Binding-site contacts:
Ligand atom O7 contacts residue ASN88 of chain 1.A at 2.9 Å (h-bond).
Ligand atom C4 contacts residue ASN88 of chain 1.A at 4.3 Å.
Ligand atom C5 contacts residue GLN86 of chain 1.A at 4.2 Å.
Ligand atom C2 contacts residue ASN88 of chain 1.A at 2.6 Å.
Ligand atom O5 contacts residue ASN88 of chain 1.A at 2.4 Å (h-bond).
Ligand atom C3 contacts residue ASN88 of chain 1.A at 3.9 Å.
Ligand atom C5 contacts residue ASN88 of chain 1.A at 3.6 Å.
Ligand atom N2 contacts residue ASN88 of chain 1.A at 3.1 Å (h-bond).
Ligand atom C1 contacts residue ASN88 of chain 1.A at 1.5 Å.
Ligand atom C6 contacts residue GLN86 of chain 1.A at 4.0 Å.
Ligand atom O5 contacts residue GLN86 of chain 1.A at 4.5 Å.
Ligand atom C7 contacts residue ASN88 of chain 1.A at 3.2 Å.
Ligand atom C8 contacts residue ASN88 of chain 1.A at 4.5 Å.

The protein below binds the small molecule below.
Small molecule (SMILES): CC(=O)N[C@@H]1[C@@H](O)[C@H](O)[C@@H](CO)O[C@H]1O

Sequence of chain 1.A:
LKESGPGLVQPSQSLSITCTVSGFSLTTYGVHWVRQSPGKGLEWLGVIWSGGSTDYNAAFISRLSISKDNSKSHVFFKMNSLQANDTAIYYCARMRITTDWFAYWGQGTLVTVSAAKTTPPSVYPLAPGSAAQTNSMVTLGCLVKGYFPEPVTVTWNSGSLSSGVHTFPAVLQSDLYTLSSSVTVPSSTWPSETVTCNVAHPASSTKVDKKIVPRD